Sequence of chain 1.A:
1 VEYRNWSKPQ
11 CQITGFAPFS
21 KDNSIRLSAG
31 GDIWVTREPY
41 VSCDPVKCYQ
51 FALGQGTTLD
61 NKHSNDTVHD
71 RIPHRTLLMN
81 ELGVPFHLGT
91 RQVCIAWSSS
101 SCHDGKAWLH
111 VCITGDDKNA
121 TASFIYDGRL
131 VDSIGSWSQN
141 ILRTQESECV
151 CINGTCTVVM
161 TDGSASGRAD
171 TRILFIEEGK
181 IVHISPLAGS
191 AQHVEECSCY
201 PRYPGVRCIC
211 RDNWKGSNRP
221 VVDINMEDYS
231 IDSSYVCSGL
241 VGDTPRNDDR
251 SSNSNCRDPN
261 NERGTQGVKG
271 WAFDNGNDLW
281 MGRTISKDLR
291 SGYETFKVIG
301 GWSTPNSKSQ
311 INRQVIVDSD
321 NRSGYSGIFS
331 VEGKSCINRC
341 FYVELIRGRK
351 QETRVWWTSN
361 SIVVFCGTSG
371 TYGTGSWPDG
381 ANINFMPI

Sequence of chain 2.B:
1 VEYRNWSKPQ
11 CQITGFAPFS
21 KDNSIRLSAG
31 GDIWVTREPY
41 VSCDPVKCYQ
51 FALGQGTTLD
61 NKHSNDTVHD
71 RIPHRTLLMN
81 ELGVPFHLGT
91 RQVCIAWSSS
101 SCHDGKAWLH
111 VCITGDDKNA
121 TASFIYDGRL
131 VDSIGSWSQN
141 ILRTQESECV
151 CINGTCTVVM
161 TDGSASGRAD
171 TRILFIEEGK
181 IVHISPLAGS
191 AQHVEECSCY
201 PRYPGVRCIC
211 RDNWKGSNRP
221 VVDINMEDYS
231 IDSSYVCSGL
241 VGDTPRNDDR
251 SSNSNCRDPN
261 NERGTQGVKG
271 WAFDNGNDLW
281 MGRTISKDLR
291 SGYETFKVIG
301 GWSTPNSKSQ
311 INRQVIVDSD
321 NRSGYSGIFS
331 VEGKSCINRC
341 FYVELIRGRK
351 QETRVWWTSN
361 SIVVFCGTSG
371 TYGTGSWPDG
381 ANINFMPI

Binding-site contacts:
Ligand atom N2 contacts residue TRP356 of chain 2.B at 3.5 Å (h-bond).
Ligand atom C2 contacts residue ASN65 of chain 2.B at 2.7 Å.
Ligand atom C1 contacts residue TRP356 of chain 2.B at 3.8 Å (hydrophobic).
Ligand atom C7 contacts residue ASN65 of chain 2.B at 3.8 Å.
Ligand atom C7 contacts residue TRP356 of chain 2.B at 3.6 Å (hydrophobic).
Ligand atom O6 contacts residue ASP66 of chain 2.B at 3.1 Å (salt-bridge).
Ligand atom C8 contacts residue ILE388 of chain 2.B at 4.0 Å (hydrophobic).
Ligand atom C4 contacts residue TRP356 of chain 2.B at 4.5 Å (hydrophobic).
Ligand atom C1 contacts residue ASN65 of chain 2.B at 4.3 Å.
Ligand atom C8 contacts residue TRP356 of chain 2.B at 3.5 Å (hydrophobic).
Ligand atom C1 contacts residue ASN65 of chain 2.B at 1.5 Å.
Ligand atom O2 contacts residue ASP66 of chain 2.B at 3.0 Å (salt-bridge).
Ligand atom C6 contacts residue TRP356 of chain 2.B at 4.2 Å (hydrophobic).
Ligand atom C4 contacts residue ASN65 of chain 2.B at 4.3 Å.
Ligand atom O7 contacts residue ILE388 of chain 2.B at 3.9 Å.
Ligand atom C3 contacts residue ASN65 of chain 2.B at 4.1 Å.
Ligand atom C2 contacts residue ASN65 of chain 2.B at 3.6 Å.
Ligand atom C1 contacts residue ASP66 of chain 2.B at 3.7 Å.
Ligand atom O5 contacts residue ASN65 of chain 2.B at 2.3 Å (h-bond).
Ligand atom O3 contacts residue ASN65 of chain 2.B at 3.1 Å.
Ligand atom N2 contacts residue ASN65 of chain 2.B at 3.4 Å (h-bond).
Ligand atom O4 contacts residue PHE385 of chain 1.A at 3.5 Å.
Ligand atom O6 contacts residue ASN65 of chain 2.B at 3.9 Å.
Ligand atom O7 contacts residue ASN65 of chain 2.B at 3.5 Å (h-bond).
Ligand atom O4 contacts residue TRP356 of chain 2.B at 4.2 Å.
Ligand atom C5 contacts residue ASN65 of chain 2.B at 3.6 Å.
Ligand atom O2 contacts residue ASN65 of chain 2.B at 4.5 Å.
Ligand atom C3 contacts residue ASN65 of chain 2.B at 4.0 Å.
Ligand atom O5 contacts residue TRP356 of chain 2.B at 4.2 Å.
Ligand atom C5 contacts residue TRP356 of chain 2.B at 3.8 Å (hydrophobic).
Ligand atom O3 contacts residue ASP66 of chain 2.B at 4.4 Å.
Ligand atom C2 contacts residue TRP356 of chain 2.B at 4.2 Å (hydrophobic).
Ligand atom C4 contacts residue ASN65 of chain 2.B at 4.4 Å.
Ligand atom C6 contacts residue ASP66 of chain 2.B at 4.4 Å.
Ligand atom C4 contacts residue PHE385 of chain 1.A at 3.7 Å (hydrophobic).
Ligand atom O4 contacts residue ASN65 of chain 2.B at 3.2 Å (h-bond).
Ligand atom O3 contacts residue PHE385 of chain 1.A at 4.3 Å.
Ligand atom C2 contacts residue ASP66 of chain 2.B at 3.2 Å.
Ligand atom C3 contacts residue TRP356 of chain 2.B at 4.0 Å (hydrophobic).
Ligand atom O7 contacts residue TRP356 of chain 2.B at 3.3 Å.

The small molecule below binds the protein below.
Small molecule (SMILES): CC(=O)N[C@H]1[C@H](O[C@H]2[C@H](O)[C@@H](NC(C)=O)CO[C@@H]2CO[C@H]2O[C@@H](C)[C@@H](O)[C@@H](O)[C@@H]2O)O[C@H](CO)[C@@H](O[C@@H]2O[C@H](CO)[C@@H](O)[C@H](O)[C@@H]2O)[C@@H]1O